Binding-site contacts:
Ligand atom C4' contacts residue EDO1 of chain 1.E at 3.9 Å.
Ligand atom C2 contacts residue MET99 of chain 1.A at 3.2 Å (hydrophobic).
Ligand atom O5' contacts residue ASP158 of chain 1.A at 2.8 Å (salt-bridge).
Ligand atom O2' contacts residue LYS105 of chain 1.A at 3.8 Å.
Ligand atom N6 contacts residue LEU147 of chain 1.A at 3.7 Å.
Ligand atom C3' contacts residue SER144 of chain 1.A at 3.5 Å.
Ligand atom O3' contacts residue ASP102 of chain 1.A at 3.4 Å (salt-bridge).
Ligand atom N9 contacts residue LEU147 of chain 1.A at 3.8 Å.
Ligand atom C3' contacts residue ASP102 of chain 1.A at 4.0 Å.
Ligand atom C2' contacts residue ASP102 of chain 1.A at 3.4 Å.
Ligand atom C8 contacts residue VAL30 of chain 1.A at 3.9 Å (hydrophobic).
Ligand atom C5' contacts residue GLU24 of chain 1.A at 3.7 Å.
Ligand atom C6 contacts residue ALA43 of chain 1.A at 3.7 Å (hydrophobic).
Ligand atom C2' contacts residue LEU147 of chain 1.A at 3.8 Å (hydrophobic).
Ligand atom C7 contacts residue VAL30 of chain 1.A at 4.0 Å (hydrophobic).
Ligand atom C6 contacts residue LEU147 of chain 1.A at 3.6 Å (hydrophobic).
Ligand atom O4' contacts residue GLY23 of chain 1.A at 3.7 Å.
Ligand atom O3' contacts residue EDO1 of chain 1.E at 3.1 Å (h-bond).
Ligand atom C6 contacts residue ASP97 of chain 1.A at 3.9 Å.
Ligand atom O5' contacts residue VAL30 of chain 1.A at 3.9 Å.
Ligand atom O3' contacts residue SER144 of chain 1.A at 2.6 Å (h-bond).
Ligand atom N6 contacts residue MET99 of chain 1.A at 4.0 Å.
Ligand atom O2' contacts residue EDO1 of chain 1.E at 3.5 Å.
Ligand atom C7 contacts residue LEU147 of chain 1.A at 4.0 Å (hydrophobic).
Ligand atom O2' contacts residue ASP102 of chain 1.A at 2.4 Å (salt-bridge).
Ligand atom O4' contacts residue VAL30 of chain 1.A at 3.9 Å.
Ligand atom C2' contacts residue SER144 of chain 1.A at 4.0 Å.
Ligand atom N9 contacts residue VAL30 of chain 1.A at 4.0 Å.
Ligand atom N3 contacts residue ILE22 of chain 1.A at 3.5 Å.
Ligand atom C1' contacts residue ILE22 of chain 1.A at 3.7 Å (hydrophobic).
Ligand atom C4 contacts residue LEU147 of chain 1.A at 3.6 Å (hydrophobic).
Ligand atom C5' contacts residue ASP158 of chain 1.A at 3.6 Å.
Ligand atom C6 contacts residue MET99 of chain 1.A at 4.0 Å (hydrophobic).
Ligand atom N1 contacts residue MET99 of chain 1.A at 3.0 Å (h-bond).
Ligand atom C5 contacts residue LEU147 of chain 1.A at 3.7 Å (hydrophobic).
Ligand atom N6 contacts residue ASP97 of chain 1.A at 2.8 Å (salt-bridge).
Ligand atom N6 contacts residue ALA43 of chain 1.A at 3.4 Å.
Ligand atom N3 contacts residue LEU147 of chain 1.A at 3.8 Å.
Ligand atom IAE contacts residue GLN96 of chain 1.A at 3.2 Å.
Ligand atom N1 contacts residue LEU98 of chain 1.A at 3.9 Å.

Sequence of chain 1.A:
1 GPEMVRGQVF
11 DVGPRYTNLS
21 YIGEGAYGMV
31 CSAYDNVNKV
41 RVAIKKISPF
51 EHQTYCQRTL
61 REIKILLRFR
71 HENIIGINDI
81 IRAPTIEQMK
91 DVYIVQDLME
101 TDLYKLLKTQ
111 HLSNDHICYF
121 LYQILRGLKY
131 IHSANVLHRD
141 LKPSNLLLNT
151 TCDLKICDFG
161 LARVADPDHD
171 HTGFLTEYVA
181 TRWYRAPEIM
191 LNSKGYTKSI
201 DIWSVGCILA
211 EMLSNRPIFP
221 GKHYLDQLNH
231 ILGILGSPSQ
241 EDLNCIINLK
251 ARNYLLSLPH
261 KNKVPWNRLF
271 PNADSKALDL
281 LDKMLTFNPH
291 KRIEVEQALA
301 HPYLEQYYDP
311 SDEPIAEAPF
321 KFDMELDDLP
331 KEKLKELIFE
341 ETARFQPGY

A protein and the small-molecule ligand that binds it are described below.
Small molecule (SMILES): Nc1ncnc2c1c(I)cn2[C@@H]1O[C@H](CO)[C@@H](O)[C@H]1O